Binding-site contacts:
Ligand atom C2 contacts residue ARG98 of chain 48.A at 3.4 Å.
Ligand atom C15 contacts residue ARG224 of chain 48.A at 3.3 Å.
Ligand atom C1 contacts residue ARG98 of chain 48.A at 3.2 Å.
Ligand atom C1 contacts residue ARG224 of chain 48.A at 3.8 Å.
Ligand atom O3S contacts residue THR226 of chain 48.A at 4.0 Å.
Ligand atom N1 contacts residue TRP117 of chain 48.A at 4.1 Å.
Ligand atom C16 contacts residue TRP117 of chain 48.A at 3.7 Å (hydrophobic).
Ligand atom O1S contacts residue THR226 of chain 48.A at 4.3 Å.
Ligand atom O1S contacts residue ASP228 of chain 48.A at 3.6 Å.
Ligand atom C13 contacts residue ARG224 of chain 48.A at 4.2 Å.
Ligand atom C3 contacts residue TRP117 of chain 48.A at 3.5 Å (hydrophobic).
Ligand atom C14 contacts residue ARG224 of chain 48.A at 4.5 Å.
Ligand atom O1S contacts residue ARG98 of chain 48.A at 3.6 Å.
Ligand atom C16 contacts residue ARG224 of chain 48.A at 4.0 Å.
Ligand atom C3 contacts residue ARG98 of chain 48.A at 3.2 Å.
Ligand atom S1 contacts residue ARG98 of chain 48.A at 4.4 Å.
Ligand atom C3 contacts residue ARG224 of chain 48.A at 3.5 Å.
Ligand atom N1 contacts residue ARG98 of chain 48.A at 4.3 Å.
Ligand atom C15 contacts residue TRP117 of chain 48.A at 4.2 Å (hydrophobic).
Ligand atom N1 contacts residue ARG224 of chain 48.A at 4.2 Å.
Ligand atom C2 contacts residue ARG224 of chain 48.A at 3.8 Å.

Sequence of chain 48.A:
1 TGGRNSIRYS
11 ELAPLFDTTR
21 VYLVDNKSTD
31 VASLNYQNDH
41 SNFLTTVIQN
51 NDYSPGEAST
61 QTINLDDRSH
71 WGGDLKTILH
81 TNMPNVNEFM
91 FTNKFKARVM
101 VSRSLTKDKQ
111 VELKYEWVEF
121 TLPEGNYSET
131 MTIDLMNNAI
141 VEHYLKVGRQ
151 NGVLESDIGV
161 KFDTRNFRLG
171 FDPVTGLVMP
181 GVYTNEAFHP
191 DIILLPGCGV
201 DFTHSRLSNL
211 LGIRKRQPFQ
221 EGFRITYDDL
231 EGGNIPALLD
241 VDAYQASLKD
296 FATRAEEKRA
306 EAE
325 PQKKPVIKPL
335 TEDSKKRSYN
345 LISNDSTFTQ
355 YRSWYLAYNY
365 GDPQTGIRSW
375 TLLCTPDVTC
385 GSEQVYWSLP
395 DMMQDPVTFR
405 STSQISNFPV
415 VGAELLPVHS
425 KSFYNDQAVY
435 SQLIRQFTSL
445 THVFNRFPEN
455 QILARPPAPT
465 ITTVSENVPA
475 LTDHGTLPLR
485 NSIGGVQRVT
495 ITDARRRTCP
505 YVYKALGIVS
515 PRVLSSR

This protein binds this small molecule.
Small molecule (SMILES): CCCCCCCCCCCC[N+](C)(C)CCCS(=O)(=O)O